This small molecule binds to this protein.
Small molecule (SMILES): OC[C@H]1O[C@H](O)[C@H](O)[C@@H](O)[C@@H]1O

Binding-site contacts:
Ligand atom O1 contacts residue ASN284 of chain 2.A at 3.9 Å.
Ligand atom C1 contacts residue HIS377 of chain 2.A at 3.8 Å.
Ligand atom C4 contacts residue ASN484 of chain 2.A at 4.0 Å.
Ligand atom O6 contacts residue LEU139 of chain 2.A at 3.8 Å.
Ligand atom O3 contacts residue ALA673 of chain 2.A at 3.5 Å (h-bond).
Ligand atom O2 contacts residue GLU672 of chain 2.A at 3.3 Å (salt-bridge).
Ligand atom O5 contacts residue GLY135 of chain 2.A at 4.2 Å.
Ligand atom O3 contacts residue SER674 of chain 2.A at 3.1 Å (h-bond).
Ligand atom O4 contacts residue ASN484 of chain 2.A at 3.5 Å (h-bond).
Ligand atom O4 contacts residue SER674 of chain 2.A at 3.7 Å.
Ligand atom O6 contacts residue VAL455 of chain 2.A at 3.9 Å.
Ligand atom C5 contacts residue LEU136 of chain 2.A at 3.8 Å (hydrophobic).
Ligand atom C6 contacts residue ASN484 of chain 2.A at 3.3 Å.
Ligand atom C6 contacts residue LEU139 of chain 2.A at 3.9 Å (hydrophobic).
Ligand atom O4 contacts residue GLY675 of chain 2.A at 2.8 Å (h-bond).
Ligand atom C1 contacts residue ASN284 of chain 2.A at 4.1 Å.
Ligand atom O2 contacts residue TYR573 of chain 2.A at 3.3 Å (h-bond).
Ligand atom C6 contacts residue LEU136 of chain 2.A at 4.1 Å (hydrophobic).
Ligand atom O1 contacts residue GLY135 of chain 2.A at 3.9 Å.
Ligand atom C1 contacts residue LEU136 of chain 2.A at 4.2 Å (hydrophobic).
Ligand atom C3 contacts residue GLY675 of chain 2.A at 3.9 Å.
Ligand atom O5 contacts residue LEU136 of chain 2.A at 3.8 Å.
Ligand atom C6 contacts residue HIS377 of chain 2.A at 3.7 Å.
Ligand atom O5 contacts residue HIS377 of chain 2.A at 3.7 Å.
Ligand atom C5 contacts residue GLY135 of chain 2.A at 3.8 Å.
Ligand atom O4 contacts residue THR676 of chain 2.A at 4.0 Å.
Ligand atom O2 contacts residue HIS377 of chain 2.A at 3.9 Å.
Ligand atom C6 contacts residue GLY135 of chain 2.A at 3.8 Å.
Ligand atom C4 contacts residue GLY675 of chain 2.A at 3.8 Å.
Ligand atom O6 contacts residue ASN484 of chain 2.A at 2.8 Å (h-bond).
Ligand atom O6 contacts residue HIS377 of chain 2.A at 2.9 Å (h-bond).
Ligand atom C2 contacts residue ASN284 of chain 2.A at 4.0 Å.
Ligand atom C2 contacts residue GLU672 of chain 2.A at 4.0 Å.
Ligand atom O3 contacts residue GLY675 of chain 2.A at 3.1 Å (h-bond).
Ligand atom O1 contacts residue LEU136 of chain 2.A at 3.5 Å (h-bond).
Ligand atom C3 contacts residue SER674 of chain 2.A at 4.2 Å.
Ligand atom C3 contacts residue GLU672 of chain 2.A at 3.5 Å.
Ligand atom C2 contacts residue HIS377 of chain 2.A at 3.3 Å.
Ligand atom O3 contacts residue GLU672 of chain 2.A at 2.8 Å (salt-bridge).
Ligand atom O2 contacts residue ASN284 of chain 2.A at 3.0 Å (h-bond).

Sequence of chain 2.A:
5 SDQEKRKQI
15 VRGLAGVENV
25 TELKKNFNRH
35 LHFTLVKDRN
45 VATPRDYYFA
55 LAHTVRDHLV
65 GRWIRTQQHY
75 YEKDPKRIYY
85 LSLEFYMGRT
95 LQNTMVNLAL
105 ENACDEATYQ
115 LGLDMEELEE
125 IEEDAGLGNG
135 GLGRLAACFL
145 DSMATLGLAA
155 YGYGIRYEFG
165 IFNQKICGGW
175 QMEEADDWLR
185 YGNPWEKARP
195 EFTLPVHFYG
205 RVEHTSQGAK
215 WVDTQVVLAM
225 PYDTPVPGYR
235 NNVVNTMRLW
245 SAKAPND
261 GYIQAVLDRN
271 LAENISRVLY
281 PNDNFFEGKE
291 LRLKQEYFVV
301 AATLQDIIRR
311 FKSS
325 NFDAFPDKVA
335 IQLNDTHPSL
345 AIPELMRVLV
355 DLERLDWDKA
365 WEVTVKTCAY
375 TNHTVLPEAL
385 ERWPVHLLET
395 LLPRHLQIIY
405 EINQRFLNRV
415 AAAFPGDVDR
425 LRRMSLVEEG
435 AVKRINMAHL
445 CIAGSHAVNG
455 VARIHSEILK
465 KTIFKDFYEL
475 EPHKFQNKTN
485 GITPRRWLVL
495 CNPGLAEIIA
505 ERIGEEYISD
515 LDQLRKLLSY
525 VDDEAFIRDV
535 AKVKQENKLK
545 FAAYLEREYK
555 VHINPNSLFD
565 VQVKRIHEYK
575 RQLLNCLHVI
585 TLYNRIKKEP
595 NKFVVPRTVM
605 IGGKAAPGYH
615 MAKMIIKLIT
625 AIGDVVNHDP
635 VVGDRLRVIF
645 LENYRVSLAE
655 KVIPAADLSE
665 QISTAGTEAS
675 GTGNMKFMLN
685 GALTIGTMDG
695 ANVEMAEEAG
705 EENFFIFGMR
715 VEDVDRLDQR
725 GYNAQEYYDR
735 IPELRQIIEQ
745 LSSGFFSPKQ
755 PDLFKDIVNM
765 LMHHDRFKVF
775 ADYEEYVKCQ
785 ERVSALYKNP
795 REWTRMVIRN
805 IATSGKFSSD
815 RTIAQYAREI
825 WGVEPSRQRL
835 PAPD